Sequence of chain 2.D:
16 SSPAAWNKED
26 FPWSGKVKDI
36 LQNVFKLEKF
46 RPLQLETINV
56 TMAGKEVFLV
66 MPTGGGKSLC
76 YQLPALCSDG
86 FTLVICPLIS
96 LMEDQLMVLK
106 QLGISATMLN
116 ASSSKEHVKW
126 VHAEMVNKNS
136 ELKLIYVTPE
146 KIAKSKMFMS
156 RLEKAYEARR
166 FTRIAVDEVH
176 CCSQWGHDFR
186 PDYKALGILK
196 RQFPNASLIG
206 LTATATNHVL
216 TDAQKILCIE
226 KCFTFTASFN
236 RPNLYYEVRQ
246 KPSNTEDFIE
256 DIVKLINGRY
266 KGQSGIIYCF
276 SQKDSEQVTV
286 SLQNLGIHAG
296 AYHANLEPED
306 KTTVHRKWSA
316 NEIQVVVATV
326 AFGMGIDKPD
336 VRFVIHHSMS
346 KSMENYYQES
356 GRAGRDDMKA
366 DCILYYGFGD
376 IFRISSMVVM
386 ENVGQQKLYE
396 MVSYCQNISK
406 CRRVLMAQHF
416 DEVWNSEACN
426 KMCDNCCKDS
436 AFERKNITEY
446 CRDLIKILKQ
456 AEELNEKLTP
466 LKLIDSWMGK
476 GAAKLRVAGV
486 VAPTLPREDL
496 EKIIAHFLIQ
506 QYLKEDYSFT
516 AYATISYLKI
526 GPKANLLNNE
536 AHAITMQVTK

Sequence of chain 1.C:
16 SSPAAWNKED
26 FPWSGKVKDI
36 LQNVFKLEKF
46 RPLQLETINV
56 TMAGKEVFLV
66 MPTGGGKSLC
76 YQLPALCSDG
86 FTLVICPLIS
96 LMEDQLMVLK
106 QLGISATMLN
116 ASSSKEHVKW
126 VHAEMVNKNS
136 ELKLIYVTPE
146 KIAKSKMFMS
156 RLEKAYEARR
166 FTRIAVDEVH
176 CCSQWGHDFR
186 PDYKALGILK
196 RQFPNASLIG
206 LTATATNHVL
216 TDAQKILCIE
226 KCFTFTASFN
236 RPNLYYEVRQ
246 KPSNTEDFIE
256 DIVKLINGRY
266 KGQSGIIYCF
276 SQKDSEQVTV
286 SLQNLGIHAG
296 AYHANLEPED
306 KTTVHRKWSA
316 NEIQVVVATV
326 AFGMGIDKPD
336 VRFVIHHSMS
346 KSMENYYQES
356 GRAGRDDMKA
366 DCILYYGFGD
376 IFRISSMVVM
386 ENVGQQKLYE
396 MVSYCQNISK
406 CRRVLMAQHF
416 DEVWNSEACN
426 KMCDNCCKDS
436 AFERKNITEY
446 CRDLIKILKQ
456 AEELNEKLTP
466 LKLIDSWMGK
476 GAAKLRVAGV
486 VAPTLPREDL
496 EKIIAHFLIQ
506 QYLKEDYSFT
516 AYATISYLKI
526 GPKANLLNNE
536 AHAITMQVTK

This small molecule binds to this protein.
Small molecule (SMILES): Cc1cn([C@H]2C[C@H](O)[C@@H](CO[P](=O)(O)O[C@H]3C[C@H](n4cnc5c(N)ncnc54)O[C@@H]3CO[P](=O)(O)O[C@H]3C[C@H](n4cnc5c(=O)nc(N)[nH]c54)O[C@@H]3CO[P](=O)(O)O[C@H]3C[C@H](n4cnc5c(=O)nc(N)[nH]c54)O[C@@H]3CO)O2)c(=O)[nH]c1=O.Cc1cn([C@H]2C[C@H](OP(=O)(O)O)[C@@H](CO[P](=O)(O)O[C@H]3CCO[C@@H]3CO[P](=O)(O)O[C@H]3C[C@H](n4cc(C)c(=O)[nH]c4=O)O[C@@H]3CO[P](=O)(O)O[C@H]3C[C@H](n4ccc(N)nc4=O)O[C@@H]3COP(=O)=O)O2)c(=O)[nH]c1=O

Binding-site contacts:
Ligand atom OP1 contacts residue THR464 of chain 2.D at 3.2 Å (h-bond).
Ligand atom O5' contacts residue TYR522 of chain 2.D at 4.2 Å.
Ligand atom C3' contacts residue THR464 of chain 2.D at 3.5 Å.
Ligand atom C5' contacts residue THR464 of chain 2.D at 4.5 Å.
Ligand atom C5' contacts residue LEU466 of chain 2.D at 3.8 Å (hydrophobic).
Ligand atom P contacts residue THR464 of chain 2.D at 3.3 Å.
Ligand atom OP2 contacts residue LEU466 of chain 2.D at 4.0 Å.
Ligand atom C4' contacts residue ILE520 of chain 2.D at 3.8 Å (hydrophobic).
Ligand atom O3' contacts residue TYR522 of chain 2.D at 3.6 Å.
Ligand atom OP2 contacts residue LYS467 of chain 2.D at 4.0 Å.
Ligand atom O3' contacts residue THR464 of chain 2.D at 3.2 Å.
Ligand atom C4' contacts residue THR464 of chain 2.D at 4.2 Å.
Ligand atom C3' contacts residue LEU466 of chain 2.D at 4.0 Å (hydrophobic).
Ligand atom OP2 contacts residue THR464 of chain 2.D at 2.7 Å (h-bond).
Ligand atom OP1 contacts residue LYS467 of chain 2.D at 4.4 Å.
Ligand atom OP1 contacts residue ARG439 of chain 1.C at 4.1 Å.
Ligand atom O4' contacts residue THR515 of chain 2.D at 4.2 Å.
Ligand atom P contacts residue TYR522 of chain 2.D at 3.7 Å.
Ligand atom C5' contacts residue ILE520 of chain 2.D at 3.3 Å (hydrophobic).
Ligand atom C5' contacts residue TYR522 of chain 2.D at 3.7 Å (hydrophobic).
Ligand atom OP2 contacts residue LEU466 of chain 2.D at 4.4 Å.
Ligand atom OP1 contacts residue LEU466 of chain 2.D at 3.8 Å.
Ligand atom OP1 contacts residue TYR522 of chain 2.D at 2.7 Å (h-bond).
Ligand atom C4' contacts residue LEU466 of chain 2.D at 4.3 Å (hydrophobic).